Binding-site contacts:
Ligand atom C24 contacts residue TYR100 of chain 1.H at 3.6 Å (hydrophobic).
Ligand atom C24 contacts residue GLU134 of chain 1.H at 4.2 Å.
Ligand atom C26 contacts residue LEU97 of chain 1.H at 4.2 Å (hydrophobic).
Ligand atom C8 contacts residue TYR130 of chain 1.H at 3.9 Å (hydrophobic).
Ligand atom C25 contacts residue CYS137 of chain 1.H at 4.5 Å (hydrophobic).
Ligand atom C23 contacts residue TYR100 of chain 1.H at 3.4 Å (hydrophobic).
Ligand atom C16 contacts residue TYR100 of chain 1.H at 4.4 Å (hydrophobic).
Ligand atom C16 contacts residue GLU134 of chain 1.H at 4.1 Å.
Ligand atom C14 contacts residue TYR130 of chain 1.H at 4.2 Å (hydrophobic).
Ligand atom C26 contacts residue LYS138 of chain 1.H at 3.7 Å.
Ligand atom C15 contacts residue GLU134 of chain 1.H at 4.0 Å.
Ligand atom C6 contacts residue LYS133 of chain 1.H at 3.8 Å.
Ligand atom C18 contacts residue TYR130 of chain 1.H at 3.9 Å (hydrophobic).
Ligand atom C15 contacts residue TYR130 of chain 1.H at 3.5 Å (hydrophobic).
Ligand atom C16 contacts residue TYR130 of chain 1.H at 4.3 Å (hydrophobic).
Ligand atom C27 contacts residue LEU97 of chain 1.H at 4.3 Å (hydrophobic).
Ligand atom C26 contacts residue CYS137 of chain 1.H at 4.3 Å (hydrophobic).
Ligand atom C7 contacts residue LYS133 of chain 1.H at 3.3 Å.
Ligand atom C26 contacts residue GLU134 of chain 1.H at 4.2 Å.
Ligand atom C8 contacts residue LYS133 of chain 1.H at 4.5 Å.
Ligand atom C7 contacts residue TYR130 of chain 1.H at 3.8 Å (hydrophobic).
Ligand atom C6 contacts residue TYR130 of chain 1.H at 4.2 Å (hydrophobic).

This small molecule binds to this protein.
Small molecule (SMILES): CC(C)CCC[C@@H](C)[C@H]1CC[C@H]2[C@@H]3CC=C4C[C@@H](O)CC[C@]4(C)[C@H]3CC[C@]12C

Sequence of chain 1.H:
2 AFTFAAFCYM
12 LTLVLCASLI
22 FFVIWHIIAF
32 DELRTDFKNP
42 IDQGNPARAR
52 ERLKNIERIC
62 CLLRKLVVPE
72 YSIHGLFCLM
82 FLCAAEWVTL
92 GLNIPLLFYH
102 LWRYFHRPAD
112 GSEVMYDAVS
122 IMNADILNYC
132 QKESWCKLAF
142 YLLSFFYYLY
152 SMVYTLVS